A protein and the small-molecule ligand that binds it are described below.
Small molecule (SMILES): CC(=O)N[C@@H]1[C@@H](O)[C@H](O)[C@@H](CO)O[C@H]1O

Sequence of chain 1.D:
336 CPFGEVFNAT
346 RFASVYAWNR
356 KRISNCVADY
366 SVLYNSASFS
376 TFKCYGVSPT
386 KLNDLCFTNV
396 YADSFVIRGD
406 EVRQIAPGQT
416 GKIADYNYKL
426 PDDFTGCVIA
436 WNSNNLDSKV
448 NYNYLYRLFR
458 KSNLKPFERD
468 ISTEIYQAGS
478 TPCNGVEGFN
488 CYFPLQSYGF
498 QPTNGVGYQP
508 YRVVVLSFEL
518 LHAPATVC

Binding-site contacts:
Ligand atom N2 contacts residue ASN343 of chain 1.D at 3.1 Å (h-bond).
Ligand atom C6 contacts residue LEU368 of chain 1.D at 4.3 Å (hydrophobic).
Ligand atom C7 contacts residue ASN343 of chain 1.D at 4.1 Å.
Ligand atom O6 contacts residue PHE342 of chain 1.D at 4.5 Å.
Ligand atom C3 contacts residue ASN343 of chain 1.D at 3.9 Å.
Ligand atom C4 contacts residue VAL367 of chain 1.D at 4.2 Å (hydrophobic).
Ligand atom O6 contacts residue PHE338 of chain 1.D at 3.6 Å (h-bond).
Ligand atom C5 contacts residue ASN343 of chain 1.D at 3.6 Å.
Ligand atom O6 contacts residue VAL367 of chain 1.D at 4.0 Å.
Ligand atom O6 contacts residue LEU368 of chain 1.D at 4.2 Å.
Ligand atom C6 contacts residue VAL367 of chain 1.D at 3.7 Å (hydrophobic).
Ligand atom C4 contacts residue ASN343 of chain 1.D at 4.2 Å.
Ligand atom C1 contacts residue ASN343 of chain 1.D at 1.4 Å.
Ligand atom O5 contacts residue ASN343 of chain 1.D at 2.3 Å (h-bond).
Ligand atom O6 contacts residue GLY339 of chain 1.D at 3.7 Å.
Ligand atom C6 contacts residue PHE342 of chain 1.D at 4.4 Å (hydrophobic).
Ligand atom C2 contacts residue ASN343 of chain 1.D at 2.6 Å.
Ligand atom C5 contacts residue VAL367 of chain 1.D at 4.1 Å (hydrophobic).
Ligand atom C6 contacts residue ASN343 of chain 1.D at 4.4 Å.
Ligand atom O4 contacts residue VAL367 of chain 1.D at 3.1 Å.
Ligand atom O5 contacts residue GLY339 of chain 1.D at 4.3 Å.